Binding-site contacts:
Ligand atom CL contacts residue HIS41 of chain 1.A at 3.3 Å.
Ligand atom C15 contacts residue HIS164 of chain 1.A at 3.4 Å.
Ligand atom C14 contacts residue MET49 of chain 1.A at 3.7 Å (hydrophobic).
Ligand atom N contacts residue SER144 of chain 1.A at 3.6 Å (h-bond).
Ligand atom C15 contacts residue HIS41 of chain 1.A at 3.8 Å.
Ligand atom C3 contacts residue LEU141 of chain 1.A at 3.5 Å (hydrophobic).
Ligand atom C5 contacts residue GLU166 of chain 1.A at 3.7 Å.
Ligand atom C14 contacts residue MET165 of chain 1.A at 3.6 Å (hydrophobic).
Ligand atom F1 contacts residue ASP187 of chain 1.A at 3.5 Å.
Ligand atom C1 contacts residue ASN142 of chain 1.A at 3.8 Å.
Ligand atom CL contacts residue ASP187 of chain 1.A at 3.5 Å.
Ligand atom C2 contacts residue LEU141 of chain 1.A at 3.6 Å (hydrophobic).
Ligand atom O contacts residue MET165 of chain 1.A at 3.2 Å.
Ligand atom C15 contacts residue MET165 of chain 1.A at 3.6 Å (hydrophobic).
Ligand atom O contacts residue GLU166 of chain 1.A at 3.1 Å (salt-bridge).
Ligand atom C4 contacts residue PHE140 of chain 1.A at 3.5 Å (hydrophobic).
Ligand atom C4 contacts residue GLU166 of chain 1.A at 3.5 Å.
Ligand atom C3 contacts residue ASN142 of chain 1.A at 3.9 Å.
Ligand atom CL contacts residue HIS164 of chain 1.A at 3.8 Å.
Ligand atom N contacts residue GLU166 of chain 1.A at 3.7 Å.
Ligand atom C2 contacts residue GLU166 of chain 1.A at 3.4 Å.
Ligand atom C18 contacts residue ASN142 of chain 1.A at 3.7 Å.
Ligand atom F1 contacts residue MET49 of chain 1.A at 2.9 Å.
Ligand atom C3 contacts residue GLU166 of chain 1.A at 3.8 Å.
Ligand atom F1 contacts residue GLN189 of chain 1.A at 3.5 Å.
Ligand atom C12 contacts residue GLN189 of chain 1.A at 3.4 Å.
Ligand atom C3 contacts residue PHE140 of chain 1.A at 3.8 Å (hydrophobic).
Ligand atom C2 contacts residue ASN142 of chain 1.A at 3.8 Å.
Ligand atom C17 contacts residue LEU141 of chain 1.A at 3.8 Å (hydrophobic).
Ligand atom C5 contacts residue HIS163 of chain 1.A at 3.3 Å.
Ligand atom C4 contacts residue HIS163 of chain 1.A at 3.8 Å.
Ligand atom C4 contacts residue LEU141 of chain 1.A at 3.5 Å (hydrophobic).
Ligand atom CL contacts residue MET165 of chain 1.A at 3.8 Å.
Ligand atom C12 contacts residue DMS1 of chain 1.E at 3.6 Å.
Ligand atom N contacts residue HIS163 of chain 1.A at 2.7 Å (h-bond).
Ligand atom O1 contacts residue GLN189 of chain 1.A at 2.9 Å (h-bond).
Ligand atom C2 contacts residue PHE140 of chain 1.A at 3.4 Å (hydrophobic).
Ligand atom C11 contacts residue GLN189 of chain 1.A at 3.6 Å.
Ligand atom C13 contacts residue MET49 of chain 1.A at 3.3 Å (hydrophobic).
Ligand atom F1 contacts residue ARG188 of chain 1.A at 3.1 Å.

The protein below binds the small molecule below.
Small molecule (SMILES): O=C(Nc1cncc2ccc(F)cc12)[C@@H]1CCOc2cc(F)c(Cl)cc21

Sequence of chain 1.B:
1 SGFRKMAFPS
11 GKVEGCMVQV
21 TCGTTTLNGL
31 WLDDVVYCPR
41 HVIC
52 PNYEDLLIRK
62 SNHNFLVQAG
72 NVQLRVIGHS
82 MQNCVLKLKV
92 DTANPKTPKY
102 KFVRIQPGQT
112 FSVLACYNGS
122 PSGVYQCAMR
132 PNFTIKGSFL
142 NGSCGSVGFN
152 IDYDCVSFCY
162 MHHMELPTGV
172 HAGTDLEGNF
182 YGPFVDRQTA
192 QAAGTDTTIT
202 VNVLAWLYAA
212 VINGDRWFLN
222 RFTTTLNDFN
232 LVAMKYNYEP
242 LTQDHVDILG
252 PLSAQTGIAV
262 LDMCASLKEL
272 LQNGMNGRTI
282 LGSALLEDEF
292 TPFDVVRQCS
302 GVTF

Sequence of chain 1.A:
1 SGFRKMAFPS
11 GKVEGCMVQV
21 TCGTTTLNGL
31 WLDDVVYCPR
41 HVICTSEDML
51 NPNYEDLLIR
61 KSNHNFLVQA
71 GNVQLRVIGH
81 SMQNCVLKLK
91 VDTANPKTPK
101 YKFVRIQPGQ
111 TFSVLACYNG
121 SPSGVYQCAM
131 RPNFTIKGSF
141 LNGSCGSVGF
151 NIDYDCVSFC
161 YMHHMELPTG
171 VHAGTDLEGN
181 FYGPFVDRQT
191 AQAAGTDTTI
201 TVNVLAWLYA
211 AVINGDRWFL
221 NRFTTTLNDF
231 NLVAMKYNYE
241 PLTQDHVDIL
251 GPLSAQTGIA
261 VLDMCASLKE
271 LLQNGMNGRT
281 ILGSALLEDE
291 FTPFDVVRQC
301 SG